This protein binds this small molecule.
Small molecule (SMILES): CC(=O)N[C@H]1[C@H](O[C@H]2[C@H](O)[C@@H](NC(C)=O)CO[C@@H]2CO)O[C@H](CO)[C@@H](O)[C@@H]1O

Binding-site contacts:
Ligand atom N2 contacts residue ASN12 of chain 42.B at 3.8 Å.
Ligand atom C7 contacts residue ASN12 of chain 42.B at 3.9 Å.
Ligand atom C2 contacts residue ASN12 of chain 42.B at 3.2 Å.
Ligand atom O7 contacts residue ASN12 of chain 42.B at 3.7 Å.
Ligand atom C5 contacts residue ASN12 of chain 42.B at 4.1 Å.
Ligand atom C1 contacts residue ASN12 of chain 42.B at 2.2 Å.
Ligand atom O5 contacts residue ASN12 of chain 42.B at 2.7 Å (h-bond).

Sequence of chain 42.B:
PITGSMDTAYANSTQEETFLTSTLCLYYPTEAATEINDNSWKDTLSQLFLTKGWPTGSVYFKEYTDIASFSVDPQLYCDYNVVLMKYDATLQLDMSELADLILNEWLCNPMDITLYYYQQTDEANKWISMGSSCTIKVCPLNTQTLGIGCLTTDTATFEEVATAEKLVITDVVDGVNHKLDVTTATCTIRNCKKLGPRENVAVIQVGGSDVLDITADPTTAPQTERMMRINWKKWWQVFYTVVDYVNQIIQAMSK